Sequence of chain 1.A:
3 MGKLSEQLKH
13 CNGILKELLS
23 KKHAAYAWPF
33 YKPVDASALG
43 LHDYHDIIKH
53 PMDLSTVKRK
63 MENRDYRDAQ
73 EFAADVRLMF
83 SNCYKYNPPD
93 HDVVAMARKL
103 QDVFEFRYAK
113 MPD

Binding-site contacts:
Ligand atom N09 contacts residue ASN89 of chain 1.A at 3.5 Å (h-bond).
Ligand atom N06 contacts residue VAL36 of chain 1.A at 4.2 Å.
Ligand atom C01 contacts residue PHE32 of chain 1.A at 3.7 Å (hydrophobic).
Ligand atom C16 contacts residue LEU43 of chain 1.A at 4.0 Å (hydrophobic).
Ligand atom C07 contacts residue VAL95 of chain 1.A at 3.9 Å (hydrophobic).
Ligand atom C32 contacts residue MET98 of chain 1.A at 3.9 Å (hydrophobic).
Ligand atom N09 contacts residue VAL95 of chain 1.A at 4.0 Å.
Ligand atom N09 contacts residue CYS85 of chain 1.A at 3.9 Å.
Ligand atom C34 contacts residue VAL95 of chain 1.A at 3.7 Å (hydrophobic).
Ligand atom C05 contacts residue VAL95 of chain 1.A at 3.9 Å (hydrophobic).
Ligand atom N06 contacts residue VAL95 of chain 1.A at 3.8 Å.
Ligand atom C12 contacts residue LEU43 of chain 1.A at 3.7 Å (hydrophobic).
Ligand atom C25 contacts residue TRP30 of chain 1.A at 3.8 Å (hydrophobic).
Ligand atom C07 contacts residue ASN89 of chain 1.A at 4.1 Å.
Ligand atom C30 contacts residue TRP30 of chain 1.A at 3.9 Å (hydrophobic).
Ligand atom N08 contacts residue VAL95 of chain 1.A at 3.9 Å.
Ligand atom C22 contacts residue LEU41 of chain 1.A at 4.3 Å (hydrophobic).
Ligand atom C14 contacts residue ASN89 of chain 1.A at 3.7 Å.
Ligand atom C01 contacts residue PRO31 of chain 1.A at 3.3 Å (hydrophobic).
Ligand atom C26 contacts residue TRP30 of chain 1.A at 3.8 Å (hydrophobic).
Ligand atom C11 contacts residue VAL95 of chain 1.A at 4.3 Å (hydrophobic).
Ligand atom C28 contacts residue TRP30 of chain 1.A at 3.8 Å (hydrophobic).
Ligand atom C12 contacts residue TYR88 of chain 1.A at 4.1 Å (hydrophobic).
Ligand atom C34 contacts residue PRO31 of chain 1.A at 3.8 Å (hydrophobic).
Ligand atom C11 contacts residue ASN89 of chain 1.A at 4.2 Å.
Ligand atom C05 contacts residue VAL36 of chain 1.A at 3.9 Å (hydrophobic).
Ligand atom O21 contacts residue LEU41 of chain 1.A at 4.1 Å.
Ligand atom C34 contacts residue TRP30 of chain 1.A at 3.8 Å (hydrophobic).
Ligand atom C20 contacts residue LEU41 of chain 1.A at 4.3 Å (hydrophobic).
Ligand atom C01 contacts residue VAL36 of chain 1.A at 3.7 Å (hydrophobic).
Ligand atom C12 contacts residue VAL95 of chain 1.A at 4.3 Å (hydrophobic).
Ligand atom C20 contacts residue LEU43 of chain 1.A at 4.3 Å (hydrophobic).
Ligand atom C32 contacts residue TRP30 of chain 1.A at 3.9 Å (hydrophobic).
Ligand atom C11 contacts residue LEU43 of chain 1.A at 4.0 Å (hydrophobic).
Ligand atom C32 contacts residue PRO31 of chain 1.A at 4.0 Å (hydrophobic).
Ligand atom C14 contacts residue LEU43 of chain 1.A at 3.7 Å (hydrophobic).
Ligand atom C18 contacts residue LEU43 of chain 1.A at 4.3 Å (hydrophobic).
Ligand atom C32 contacts residue VAL95 of chain 1.A at 3.8 Å (hydrophobic).
Ligand atom N08 contacts residue ASN89 of chain 1.A at 2.9 Å (h-bond).
Ligand atom C12 contacts residue ASN89 of chain 1.A at 3.2 Å.

The protein below binds the small molecule below.
Small molecule (SMILES): Cc1nnc(-c2ccccc2OCc2ccccc2)[nH]1